Binding-site contacts:
Ligand atom C7 contacts residue ASN282 of chain 1.A at 3.8 Å.
Ligand atom C8 contacts residue GLU281 of chain 1.A at 3.4 Å.
Ligand atom C2 contacts residue ASN282 of chain 1.A at 2.5 Å.
Ligand atom N2 contacts residue ASN282 of chain 1.A at 2.9 Å (h-bond).
Ligand atom C5 contacts residue ASN282 of chain 1.A at 3.7 Å.
Ligand atom O7 contacts residue ASN282 of chain 1.A at 4.2 Å.
Ligand atom C1 contacts residue ASN282 of chain 1.A at 1.4 Å.
Ligand atom C4 contacts residue ASN282 of chain 1.A at 4.2 Å.
Ligand atom O5 contacts residue ASN282 of chain 1.A at 2.4 Å (h-bond).
Ligand atom C8 contacts residue ASN282 of chain 1.A at 4.5 Å.
Ligand atom C3 contacts residue ASN282 of chain 1.A at 3.8 Å.
Ligand atom C8 contacts residue ASN280 of chain 1.A at 4.1 Å.

A protein and the small-molecule ligand that binds it are described below.
Small molecule (SMILES): CC(=O)N[C@@H]1[C@@H](O)[C@H](O)[C@@H](CO)O[C@H]1O

Sequence of chain 1.A:
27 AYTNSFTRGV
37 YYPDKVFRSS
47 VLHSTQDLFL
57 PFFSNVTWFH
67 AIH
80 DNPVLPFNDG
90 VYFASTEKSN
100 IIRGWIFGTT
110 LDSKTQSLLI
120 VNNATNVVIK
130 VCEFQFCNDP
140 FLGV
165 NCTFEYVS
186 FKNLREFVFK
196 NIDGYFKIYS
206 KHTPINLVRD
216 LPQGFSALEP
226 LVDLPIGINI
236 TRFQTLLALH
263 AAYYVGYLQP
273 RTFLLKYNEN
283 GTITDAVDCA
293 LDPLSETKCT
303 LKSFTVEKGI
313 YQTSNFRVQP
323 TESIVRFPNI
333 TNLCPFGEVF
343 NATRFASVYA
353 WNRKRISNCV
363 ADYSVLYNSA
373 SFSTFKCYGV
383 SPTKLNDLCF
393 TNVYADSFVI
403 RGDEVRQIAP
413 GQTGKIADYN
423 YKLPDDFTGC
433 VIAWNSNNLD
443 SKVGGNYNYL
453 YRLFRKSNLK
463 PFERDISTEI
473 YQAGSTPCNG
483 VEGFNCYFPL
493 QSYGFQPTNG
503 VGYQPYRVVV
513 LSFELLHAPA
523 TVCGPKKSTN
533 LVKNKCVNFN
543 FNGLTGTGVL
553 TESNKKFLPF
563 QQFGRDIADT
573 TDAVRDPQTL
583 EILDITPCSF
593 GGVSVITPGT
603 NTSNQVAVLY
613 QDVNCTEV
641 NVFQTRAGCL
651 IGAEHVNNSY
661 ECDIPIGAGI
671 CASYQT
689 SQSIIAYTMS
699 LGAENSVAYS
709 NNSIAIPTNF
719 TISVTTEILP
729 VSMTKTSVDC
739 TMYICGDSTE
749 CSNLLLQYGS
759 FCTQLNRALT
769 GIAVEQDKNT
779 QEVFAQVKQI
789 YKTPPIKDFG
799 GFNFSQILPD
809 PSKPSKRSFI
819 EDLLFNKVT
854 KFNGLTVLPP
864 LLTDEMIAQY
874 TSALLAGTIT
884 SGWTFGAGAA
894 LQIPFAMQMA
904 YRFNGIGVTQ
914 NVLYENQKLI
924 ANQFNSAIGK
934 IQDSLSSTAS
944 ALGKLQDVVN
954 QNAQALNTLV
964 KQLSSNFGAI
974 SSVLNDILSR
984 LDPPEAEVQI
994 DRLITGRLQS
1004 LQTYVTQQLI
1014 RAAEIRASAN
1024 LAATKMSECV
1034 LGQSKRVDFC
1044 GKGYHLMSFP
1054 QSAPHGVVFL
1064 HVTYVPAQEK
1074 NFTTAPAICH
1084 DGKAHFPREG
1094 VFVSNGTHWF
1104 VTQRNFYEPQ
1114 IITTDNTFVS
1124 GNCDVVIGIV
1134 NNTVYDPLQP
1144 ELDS